The protein below binds the small molecule below.
Small molecule (SMILES): NCCCC[C@H](NC(=O)[C@H](CCCCN)NC(=O)[C@H](CC(=O)O)NC(=O)[C@H](Cc1ccccc1)NC(=O)[C@H](Cc1ccccc1)NC(=O)[C@@H](N)CO)C(=O)N[C@@H](CCCN=C(N)N)C(=O)N[C@H](C=O)CO

Binding-site contacts:
Ligand atom CA contacts residue MET68 of chain 2.E at 3.2 Å (hydrophobic).
Ligand atom NH1 contacts residue GLY46 of chain 2.E at 3.7 Å.
Ligand atom C contacts residue ASP71 of chain 2.E at 4.0 Å.
Ligand atom OG contacts residue ASP71 of chain 2.E at 3.2 Å (salt-bridge).
Ligand atom CG contacts residue LEU56 of chain 2.E at 3.5 Å (hydrophobic).
Ligand atom CB contacts residue ASP71 of chain 2.E at 3.1 Å.
Ligand atom CD1 contacts residue TRP60 of chain 2.E at 3.6 Å (hydrophobic).
Ligand atom CE1 contacts residue TRP60 of chain 2.E at 3.8 Å (hydrophobic).
Ligand atom OD1 contacts residue GLN74 of chain 2.E at 3.4 Å (h-bond).
Ligand atom CG contacts residue TRP60 of chain 2.E at 3.3 Å (hydrophobic).
Ligand atom N contacts residue MET68 of chain 2.E at 3.9 Å.
Ligand atom CE2 contacts residue TRP60 of chain 2.E at 3.7 Å (hydrophobic).
Ligand atom CB contacts residue LEU56 of chain 2.E at 4.0 Å (hydrophobic).
Ligand atom CZ contacts residue TRP60 of chain 2.E at 3.5 Å (hydrophobic).
Ligand atom CZ contacts residue VAL75 of chain 2.E at 3.9 Å (hydrophobic).
Ligand atom O contacts residue ALA45 of chain 2.E at 3.5 Å.
Ligand atom CE1 contacts residue ILE64 of chain 2.E at 4.0 Å (hydrophobic).
Ligand atom NZ contacts residue GLU59 of chain 2.E at 4.0 Å.
Ligand atom CD2 contacts residue ASP71 of chain 2.E at 3.1 Å.
Ligand atom CB contacts residue ASP71 of chain 2.E at 3.6 Å.
Ligand atom CD2 contacts residue TRP60 of chain 2.E at 3.6 Å (hydrophobic).
Ligand atom CA contacts residue ASP71 of chain 2.E at 3.6 Å.
Ligand atom N contacts residue ASP71 of chain 2.E at 2.7 Å (salt-bridge).
Ligand atom CB contacts residue TRP60 of chain 2.E at 3.7 Å (hydrophobic).
Ligand atom CE1 contacts residue LEU56 of chain 2.E at 3.7 Å (hydrophobic).
Ligand atom O contacts residue ALA45 of chain 2.E at 3.2 Å (h-bond).
Ligand atom C contacts residue ASP71 of chain 2.E at 3.6 Å.
Ligand atom OG contacts residue GLU70 of chain 2.E at 3.3 Å.
Ligand atom CE2 contacts residue VAL75 of chain 2.E at 3.7 Å (hydrophobic).
Ligand atom CD1 contacts residue LEU56 of chain 2.E at 3.8 Å (hydrophobic).
Ligand atom CD1 contacts residue ILE64 of chain 2.E at 3.7 Å (hydrophobic).
Ligand atom CB contacts residue ALA45 of chain 2.E at 3.8 Å (hydrophobic).
Ligand atom CA contacts residue ALA45 of chain 2.E at 4.2 Å (hydrophobic).
Ligand atom CE2 contacts residue ASP71 of chain 2.E at 3.5 Å.
Ligand atom CE1 contacts residue LEU44 of chain 2.E at 4.0 Å (hydrophobic).
Ligand atom CD1 contacts residue ALA45 of chain 2.E at 3.8 Å (hydrophobic).
Ligand atom CG contacts residue ASP71 of chain 2.E at 3.5 Å.
Ligand atom CZ contacts residue GLU59 of chain 2.E at 4.1 Å.
Ligand atom CB contacts residue MET68 of chain 2.E at 3.3 Å (hydrophobic).
Ligand atom CE2 contacts residue LEU56 of chain 2.E at 3.6 Å (hydrophobic).

Sequence of chain 2.E:
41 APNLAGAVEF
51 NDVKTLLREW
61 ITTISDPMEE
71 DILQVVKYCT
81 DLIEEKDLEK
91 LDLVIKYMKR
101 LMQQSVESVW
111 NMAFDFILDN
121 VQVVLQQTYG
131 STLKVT